Binding-site contacts:
Ligand atom CAQ contacts residue TYR201 of chain 1.A at 3.7 Å (hydrophobic).
Ligand atom CAT contacts residue TRP203 of chain 1.A at 3.4 Å (hydrophobic).
Ligand atom CAL contacts residue ILE111 of chain 1.A at 3.5 Å (hydrophobic).
Ligand atom CAA contacts residue PHE135 of chain 1.A at 3.8 Å (hydrophobic).
Ligand atom CAV contacts residue MET195 of chain 1.A at 3.9 Å (hydrophobic).
Ligand atom NAZ contacts residue TRP203 of chain 1.A at 3.2 Å.
Ligand atom CAE contacts residue THR114 of chain 1.A at 3.5 Å.
Ligand atom CAI contacts residue PHE155 of chain 1.A at 3.5 Å (hydrophobic).
Ligand atom OAB contacts residue TRP203 of chain 1.A at 3.7 Å.
Ligand atom CAG contacts residue TRP203 of chain 1.A at 3.9 Å (hydrophobic).
Ligand atom OAB contacts residue ILE113 of chain 1.A at 3.3 Å (h-bond).
Ligand atom CAF contacts residue ASN228 of chain 1.A at 3.2 Å.
Ligand atom CAP contacts residue TYR201 of chain 1.A at 3.5 Å (hydrophobic).
Ligand atom CAV contacts residue VAL192 of chain 1.A at 3.9 Å (hydrophobic).
Ligand atom CAW contacts residue TRP203 of chain 1.A at 3.4 Å (hydrophobic).
Ligand atom CAQ contacts residue ASN228 of chain 1.A at 3.6 Å.
Ligand atom CAF contacts residue GLN202 of chain 1.A at 3.6 Å.
Ligand atom OAB contacts residue ASP112 of chain 1.A at 3.6 Å.
Ligand atom CAH contacts residue VAL192 of chain 1.A at 3.9 Å (hydrophobic).
Ligand atom CAL contacts residue PHE135 of chain 1.A at 3.7 Å (hydrophobic).
Ligand atom CAQ contacts residue TRP203 of chain 1.A at 3.4 Å (hydrophobic).
Ligand atom CAM contacts residue ILE111 of chain 1.A at 3.6 Å (hydrophobic).
Ligand atom CAG contacts residue THR114 of chain 1.A at 3.9 Å.
Ligand atom CAX contacts residue ILE111 of chain 1.A at 3.9 Å (hydrophobic).
Ligand atom CAE contacts residue ASP112 of chain 1.A at 3.6 Å.
Ligand atom NAZ contacts residue ASN228 of chain 1.A at 3.9 Å.
Ligand atom CAV contacts residue ILE111 of chain 1.A at 3.9 Å (hydrophobic).
Ligand atom CAG contacts residue ASP112 of chain 1.A at 3.5 Å.
Ligand atom CAW contacts residue ASN228 of chain 1.A at 3.7 Å.
Ligand atom CAI contacts residue ILE24 of chain 1.C at 3.7 Å (hydrophobic).
Ligand atom CAJ contacts residue PHE135 of chain 1.A at 3.8 Å (hydrophobic).
Ligand atom CAK contacts residue PHE155 of chain 1.A at 3.5 Å (hydrophobic).
Ligand atom NAY contacts residue TRP203 of chain 1.A at 3.7 Å.
Ligand atom CAD contacts residue ASN228 of chain 1.A at 3.5 Å.
Ligand atom CAM contacts residue MET195 of chain 1.A at 4.0 Å (hydrophobic).
Ligand atom OAS contacts residue MET195 of chain 1.A at 3.1 Å.
Ligand atom CAK contacts residue MET195 of chain 1.A at 3.8 Å (hydrophobic).
Ligand atom CAD contacts residue GLN202 of chain 1.A at 3.6 Å.
Ligand atom OAS contacts residue VAL192 of chain 1.A at 3.9 Å.
Ligand atom CAF contacts residue TRP203 of chain 1.A at 3.6 Å (hydrophobic).

The protein below binds the small molecule below.
Small molecule (SMILES): C[C@H](CCOc1ccc(I)cc1)CCN1CCN(c2ccncc2)C1=O

Sequence of chain 1.A:
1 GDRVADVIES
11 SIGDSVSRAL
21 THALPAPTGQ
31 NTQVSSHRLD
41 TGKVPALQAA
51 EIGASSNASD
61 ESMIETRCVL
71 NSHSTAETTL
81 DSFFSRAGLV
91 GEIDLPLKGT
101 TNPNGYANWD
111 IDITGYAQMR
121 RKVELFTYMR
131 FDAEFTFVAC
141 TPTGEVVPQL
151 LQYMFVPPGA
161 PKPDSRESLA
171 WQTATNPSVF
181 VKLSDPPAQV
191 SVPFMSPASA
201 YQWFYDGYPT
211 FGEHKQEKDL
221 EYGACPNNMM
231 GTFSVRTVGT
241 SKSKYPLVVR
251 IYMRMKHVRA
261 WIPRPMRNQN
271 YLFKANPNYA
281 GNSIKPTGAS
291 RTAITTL

Sequence of chain 1.C:
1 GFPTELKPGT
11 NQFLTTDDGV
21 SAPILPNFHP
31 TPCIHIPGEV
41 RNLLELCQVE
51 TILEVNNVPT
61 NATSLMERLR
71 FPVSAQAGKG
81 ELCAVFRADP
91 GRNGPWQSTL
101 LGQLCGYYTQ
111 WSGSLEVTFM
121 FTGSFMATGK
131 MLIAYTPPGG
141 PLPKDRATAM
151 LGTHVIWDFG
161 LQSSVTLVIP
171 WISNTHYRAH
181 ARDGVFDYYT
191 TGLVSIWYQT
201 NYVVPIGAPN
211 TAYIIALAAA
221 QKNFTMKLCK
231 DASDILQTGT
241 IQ